The protein below binds the small molecule below.
Small molecule (SMILES): Nc1ncnc2c1ncn2[C@H]1C[C@H](O)[C@@H](COP(=O)(O)O)O1

Binding-site contacts:
Ligand atom O5' contacts residue DC1 of chain 1.UD at 2.5 Å (h-bond).
Ligand atom N7 contacts residue PRO416 of chain 1.GA at 3.7 Å.
Ligand atom N6 contacts residue PRO416 of chain 1.GA at 2.8 Å (h-bond).
Ligand atom N6 contacts residue SER417 of chain 1.GA at 3.5 Å.
Ligand atom P contacts residue DC1 of chain 1.UD at 1.6 Å.
Ligand atom OP2 contacts residue DC1 of chain 1.UD at 2.5 Å (h-bond).
Ligand atom C2 contacts residue GLY424 of chain 1.GA at 4.1 Å.
Ligand atom C5 contacts residue PRO205 of chain 1.GA at 4.2 Å (hydrophobic).
Ligand atom C5 contacts residue HIS415 of chain 1.GA at 4.3 Å.
Ligand atom C6 contacts residue PRO205 of chain 1.GA at 3.9 Å (hydrophobic).
Ligand atom OP1 contacts residue DC1 of chain 1.UD at 2.5 Å (h-bond).
Ligand atom C2' contacts residue PRO416 of chain 1.GA at 4.5 Å (hydrophobic).
Ligand atom O4' contacts residue DC1 of chain 1.UD at 4.2 Å.
Ligand atom N1 contacts residue PRO416 of chain 1.GA at 3.4 Å (h-bond).
Ligand atom N3 contacts residue PRO205 of chain 1.GA at 4.4 Å.
Ligand atom OP2 contacts residue ASP411 of chain 1.FA at 4.2 Å.
Ligand atom C6 contacts residue PRO416 of chain 1.GA at 2.9 Å (hydrophobic).
Ligand atom C2 contacts residue PRO416 of chain 1.GA at 4.2 Å (hydrophobic).
Ligand atom C5 contacts residue PRO416 of chain 1.GA at 3.2 Å (hydrophobic).
Ligand atom N1 contacts residue GLY424 of chain 1.GA at 3.9 Å.
Ligand atom N6 contacts residue PRO205 of chain 1.GA at 4.2 Å.
Ligand atom N1 contacts residue PRO205 of chain 1.GA at 4.0 Å.
Ligand atom C2 contacts residue PRO205 of chain 1.GA at 4.0 Å (hydrophobic).
Ligand atom C8 contacts residue HIS415 of chain 1.GA at 3.3 Å.
Ligand atom N9 contacts residue PRO416 of chain 1.GA at 4.3 Å.
Ligand atom C5' contacts residue DC1 of chain 1.UD at 3.8 Å.
Ligand atom N6 contacts residue ASN394 of chain 1.GA at 4.3 Å.
Ligand atom C4 contacts residue PRO416 of chain 1.GA at 4.0 Å (hydrophobic).
Ligand atom N7 contacts residue HIS415 of chain 1.GA at 3.0 Å (h-bond).
Ligand atom C8 contacts residue PRO416 of chain 1.GA at 4.5 Å (hydrophobic).
Ligand atom N3 contacts residue PRO416 of chain 1.GA at 4.1 Å.

Sequence of chain 1.FA:
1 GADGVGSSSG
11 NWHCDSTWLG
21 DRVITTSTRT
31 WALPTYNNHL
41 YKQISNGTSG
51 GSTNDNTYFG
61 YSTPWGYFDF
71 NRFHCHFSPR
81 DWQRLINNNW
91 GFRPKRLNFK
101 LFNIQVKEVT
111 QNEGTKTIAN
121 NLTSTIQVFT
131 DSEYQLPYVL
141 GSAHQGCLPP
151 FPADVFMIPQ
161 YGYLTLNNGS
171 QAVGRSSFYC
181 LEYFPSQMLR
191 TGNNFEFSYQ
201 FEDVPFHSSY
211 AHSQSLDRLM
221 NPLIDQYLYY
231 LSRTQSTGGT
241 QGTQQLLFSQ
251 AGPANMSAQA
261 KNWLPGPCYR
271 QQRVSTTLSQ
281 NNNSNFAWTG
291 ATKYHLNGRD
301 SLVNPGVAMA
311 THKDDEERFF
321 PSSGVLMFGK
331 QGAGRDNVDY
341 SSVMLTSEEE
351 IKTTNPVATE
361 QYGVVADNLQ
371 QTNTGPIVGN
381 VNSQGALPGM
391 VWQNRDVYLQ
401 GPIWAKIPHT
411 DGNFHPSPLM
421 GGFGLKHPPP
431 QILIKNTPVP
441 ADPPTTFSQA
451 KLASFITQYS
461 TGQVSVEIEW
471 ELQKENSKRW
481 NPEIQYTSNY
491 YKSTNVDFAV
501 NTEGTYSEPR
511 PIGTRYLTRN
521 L

Sequence of chain 1.GA:
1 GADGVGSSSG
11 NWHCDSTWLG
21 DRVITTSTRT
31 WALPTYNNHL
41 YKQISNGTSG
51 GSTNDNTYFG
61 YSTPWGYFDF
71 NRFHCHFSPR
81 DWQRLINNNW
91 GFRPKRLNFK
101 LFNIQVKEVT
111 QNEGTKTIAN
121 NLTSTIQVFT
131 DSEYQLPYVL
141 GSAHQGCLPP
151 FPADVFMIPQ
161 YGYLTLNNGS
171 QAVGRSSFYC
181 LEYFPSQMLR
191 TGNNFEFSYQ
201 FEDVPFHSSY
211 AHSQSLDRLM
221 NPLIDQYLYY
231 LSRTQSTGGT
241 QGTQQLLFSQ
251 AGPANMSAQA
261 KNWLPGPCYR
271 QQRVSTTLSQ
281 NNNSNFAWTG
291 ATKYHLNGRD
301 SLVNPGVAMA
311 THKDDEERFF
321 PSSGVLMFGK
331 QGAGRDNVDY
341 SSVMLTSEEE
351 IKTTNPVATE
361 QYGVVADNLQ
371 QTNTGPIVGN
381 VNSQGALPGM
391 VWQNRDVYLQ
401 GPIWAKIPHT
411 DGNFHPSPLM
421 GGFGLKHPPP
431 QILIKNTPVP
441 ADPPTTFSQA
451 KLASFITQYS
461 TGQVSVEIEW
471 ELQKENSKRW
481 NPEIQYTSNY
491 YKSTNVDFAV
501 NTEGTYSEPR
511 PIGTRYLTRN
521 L